Sequence of chain 3.D:
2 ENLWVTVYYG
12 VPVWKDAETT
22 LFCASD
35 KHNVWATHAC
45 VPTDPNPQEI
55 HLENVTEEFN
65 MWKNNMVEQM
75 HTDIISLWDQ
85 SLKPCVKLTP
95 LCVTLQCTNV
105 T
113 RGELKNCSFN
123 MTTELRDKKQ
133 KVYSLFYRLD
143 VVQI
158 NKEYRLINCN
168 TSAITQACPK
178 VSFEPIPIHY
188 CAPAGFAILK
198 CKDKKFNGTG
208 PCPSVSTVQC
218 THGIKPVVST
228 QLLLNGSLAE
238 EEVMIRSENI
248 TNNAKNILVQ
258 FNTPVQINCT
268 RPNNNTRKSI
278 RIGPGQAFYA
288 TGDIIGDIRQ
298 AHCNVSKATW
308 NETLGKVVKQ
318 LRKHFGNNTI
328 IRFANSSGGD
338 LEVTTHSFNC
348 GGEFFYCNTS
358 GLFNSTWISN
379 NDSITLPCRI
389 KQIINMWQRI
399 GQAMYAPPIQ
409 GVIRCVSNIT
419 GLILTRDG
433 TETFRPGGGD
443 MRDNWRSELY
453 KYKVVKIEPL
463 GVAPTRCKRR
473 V

This small molecule binds to this protein.
Small molecule (SMILES): CC(=O)N[C@@H]1[C@@H](O)[C@H](O)[C@@H](CO)O[C@H]1O

Binding-site contacts:
Ligand atom N2 contacts residue SER333 of chain 3.D at 4.3 Å.
Ligand atom O3 contacts residue NAG1 of chain 3.X at 3.3 Å (h-bond).
Ligand atom C5 contacts residue ASN332 of chain 3.D at 3.7 Å.
Ligand atom N2 contacts residue ASN332 of chain 3.D at 2.9 Å (h-bond).
Ligand atom C7 contacts residue SER357 of chain 3.D at 4.0 Å.
Ligand atom C4 contacts residue ASN332 of chain 3.D at 4.2 Å.
Ligand atom C2 contacts residue ASN332 of chain 3.D at 2.4 Å.
Ligand atom C1 contacts residue SER357 of chain 3.D at 3.7 Å.
Ligand atom O7 contacts residue ASN332 of chain 3.D at 3.5 Å (h-bond).
Ligand atom C2 contacts residue SER357 of chain 3.D at 3.9 Å.
Ligand atom O5 contacts residue SER357 of chain 3.D at 4.0 Å.
Ligand atom C4 contacts residue NAG1 of chain 3.X at 4.0 Å.
Ligand atom O7 contacts residue NAG1 of chain 3.X at 2.7 Å (h-bond).
Ligand atom C7 contacts residue NAG1 of chain 3.X at 3.5 Å.
Ligand atom C3 contacts residue NAG1 of chain 3.X at 4.2 Å.
Ligand atom C8 contacts residue ASN332 of chain 3.D at 4.5 Å.
Ligand atom O7 contacts residue SER357 of chain 3.D at 3.2 Å (h-bond).
Ligand atom N2 contacts residue SER357 of chain 3.D at 4.3 Å.
Ligand atom C7 contacts residue ASN332 of chain 3.D at 3.4 Å.
Ligand atom O7 contacts residue ASN355 of chain 3.D at 3.4 Å (h-bond).
Ligand atom C7 contacts residue ASN355 of chain 3.D at 4.5 Å.
Ligand atom C2 contacts residue NAG1 of chain 3.X at 4.1 Å.
Ligand atom O4 contacts residue NAG1 of chain 3.X at 4.4 Å.
Ligand atom C8 contacts residue NAG1 of chain 3.X at 3.7 Å.
Ligand atom C1 contacts residue SER333 of chain 3.D at 4.3 Å.
Ligand atom C1 contacts residue ASN332 of chain 3.D at 1.4 Å.
Ligand atom N2 contacts residue NAG1 of chain 3.X at 4.2 Å.
Ligand atom C3 contacts residue ASN332 of chain 3.D at 3.8 Å.
Ligand atom C8 contacts residue THR341 of chain 3.D at 4.1 Å.
Ligand atom O5 contacts residue ASN332 of chain 3.D at 2.4 Å (h-bond).